Binding-site contacts:
Ligand atom O6 contacts residue SER685 of chain 1.C at 2.6 Å (h-bond).
Ligand atom C5 contacts residue ASN1048 of chain 1.C at 3.7 Å.
Ligand atom C1 contacts residue ASN1048 of chain 1.C at 1.4 Å.
Ligand atom C6 contacts residue SER682 of chain 1.C at 4.1 Å.
Ligand atom O4 contacts residue ALA680 of chain 1.C at 3.5 Å.
Ligand atom O6 contacts residue LEU868 of chain 1.A at 3.3 Å.
Ligand atom C8 contacts residue ASN1048 of chain 1.C at 4.3 Å.
Ligand atom O6 contacts residue SER682 of chain 1.C at 3.9 Å.
Ligand atom C2 contacts residue ASN1048 of chain 1.C at 2.4 Å.
Ligand atom C6 contacts residue ALA680 of chain 1.C at 4.4 Å (hydrophobic).
Ligand atom O7 contacts residue ASN1048 of chain 1.C at 3.1 Å (h-bond).
Ligand atom C3 contacts residue ASN1048 of chain 1.C at 3.8 Å.
Ligand atom O5 contacts residue ASN1048 of chain 1.C at 2.4 Å (h-bond).
Ligand atom C6 contacts residue SER685 of chain 1.C at 3.5 Å.
Ligand atom O6 contacts residue ASN1048 of chain 1.C at 4.3 Å.
Ligand atom C4 contacts residue ASN1048 of chain 1.C at 4.3 Å.
Ligand atom N2 contacts residue ASN1048 of chain 1.C at 2.8 Å (h-bond).
Ligand atom C7 contacts residue ASN1048 of chain 1.C at 3.1 Å.

Sequence of chain 1.A:
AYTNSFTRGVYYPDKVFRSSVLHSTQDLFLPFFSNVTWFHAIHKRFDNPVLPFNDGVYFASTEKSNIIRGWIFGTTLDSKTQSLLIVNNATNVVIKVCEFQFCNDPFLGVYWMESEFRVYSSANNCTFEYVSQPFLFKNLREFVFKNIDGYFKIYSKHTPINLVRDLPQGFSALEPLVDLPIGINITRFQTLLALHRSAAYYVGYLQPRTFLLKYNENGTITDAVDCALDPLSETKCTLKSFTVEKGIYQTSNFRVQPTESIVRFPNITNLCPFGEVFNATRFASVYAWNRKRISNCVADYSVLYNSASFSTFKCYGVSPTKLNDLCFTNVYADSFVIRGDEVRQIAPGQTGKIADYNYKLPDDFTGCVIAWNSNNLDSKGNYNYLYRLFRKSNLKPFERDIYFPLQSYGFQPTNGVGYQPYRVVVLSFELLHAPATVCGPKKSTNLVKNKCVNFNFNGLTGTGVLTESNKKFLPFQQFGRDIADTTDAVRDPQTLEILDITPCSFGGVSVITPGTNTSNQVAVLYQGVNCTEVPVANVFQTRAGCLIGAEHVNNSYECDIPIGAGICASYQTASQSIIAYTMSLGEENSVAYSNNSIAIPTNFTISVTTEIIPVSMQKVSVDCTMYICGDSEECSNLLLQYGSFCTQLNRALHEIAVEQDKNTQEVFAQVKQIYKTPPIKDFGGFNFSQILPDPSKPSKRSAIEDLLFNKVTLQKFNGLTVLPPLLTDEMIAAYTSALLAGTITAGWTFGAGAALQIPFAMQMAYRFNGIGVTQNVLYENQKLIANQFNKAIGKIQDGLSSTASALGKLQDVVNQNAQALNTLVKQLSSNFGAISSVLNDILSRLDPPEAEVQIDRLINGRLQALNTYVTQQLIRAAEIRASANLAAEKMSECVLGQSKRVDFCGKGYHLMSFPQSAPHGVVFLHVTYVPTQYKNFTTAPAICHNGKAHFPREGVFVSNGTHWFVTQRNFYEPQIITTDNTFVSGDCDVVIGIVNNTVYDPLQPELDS

Sequence of chain 1.C:
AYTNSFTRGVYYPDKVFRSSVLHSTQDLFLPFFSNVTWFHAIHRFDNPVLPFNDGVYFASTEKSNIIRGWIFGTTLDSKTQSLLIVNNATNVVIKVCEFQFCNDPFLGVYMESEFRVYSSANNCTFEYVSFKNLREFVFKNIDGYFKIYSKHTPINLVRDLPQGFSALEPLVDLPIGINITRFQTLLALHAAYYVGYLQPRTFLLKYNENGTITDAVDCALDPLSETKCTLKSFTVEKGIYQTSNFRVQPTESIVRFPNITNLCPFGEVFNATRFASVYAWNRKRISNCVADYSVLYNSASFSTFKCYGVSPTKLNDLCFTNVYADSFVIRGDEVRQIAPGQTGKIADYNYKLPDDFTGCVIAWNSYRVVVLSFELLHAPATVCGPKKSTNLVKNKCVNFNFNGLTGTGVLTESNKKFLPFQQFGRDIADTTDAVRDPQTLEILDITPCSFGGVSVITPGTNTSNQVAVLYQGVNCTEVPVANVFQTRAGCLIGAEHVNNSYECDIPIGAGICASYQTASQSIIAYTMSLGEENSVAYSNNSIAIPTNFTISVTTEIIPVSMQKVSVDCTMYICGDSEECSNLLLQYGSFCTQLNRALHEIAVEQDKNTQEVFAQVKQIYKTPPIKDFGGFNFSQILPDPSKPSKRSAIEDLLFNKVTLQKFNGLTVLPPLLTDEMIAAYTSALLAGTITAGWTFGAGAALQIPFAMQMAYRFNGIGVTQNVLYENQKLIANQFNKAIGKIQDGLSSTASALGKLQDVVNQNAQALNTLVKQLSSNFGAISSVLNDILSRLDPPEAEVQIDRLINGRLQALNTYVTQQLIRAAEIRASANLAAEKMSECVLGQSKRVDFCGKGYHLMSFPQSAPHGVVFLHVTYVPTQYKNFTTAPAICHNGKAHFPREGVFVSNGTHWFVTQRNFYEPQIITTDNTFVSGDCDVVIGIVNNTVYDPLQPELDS

This small molecule binds to this protein.
Small molecule (SMILES): CC(=O)N[C@@H]1[C@@H](O)[C@H](O)[C@@H](CO)O[C@H]1O